Binding-site contacts:
Ligand atom O5 contacts residue HIS1101 of chain 1.C at 4.4 Å.
Ligand atom N2 contacts residue THR1100 of chain 1.C at 3.4 Å (h-bond).
Ligand atom C4 contacts residue HIS1101 of chain 1.C at 4.2 Å.
Ligand atom C3 contacts residue ASN1098 of chain 1.C at 3.8 Å.
Ligand atom C8 contacts residue HIS1101 of chain 1.C at 3.9 Å.
Ligand atom O4 contacts residue HIS1101 of chain 1.C at 3.9 Å.
Ligand atom C6 contacts residue PHE1103 of chain 1.C at 3.6 Å (hydrophobic).
Ligand atom C6 contacts residue HIS1101 of chain 1.C at 3.9 Å.
Ligand atom O6 contacts residue PHE1103 of chain 1.C at 3.8 Å.
Ligand atom C2 contacts residue ASN1098 of chain 1.C at 2.5 Å.
Ligand atom C1 contacts residue HIS1101 of chain 1.C at 4.3 Å.
Ligand atom O5 contacts residue PHE1103 of chain 1.C at 3.5 Å.
Ligand atom C1 contacts residue THR1100 of chain 1.C at 4.1 Å.
Ligand atom O7 contacts residue HIS1101 of chain 1.C at 3.2 Å.
Ligand atom C3 contacts residue THR1100 of chain 1.C at 3.9 Å.
Ligand atom C7 contacts residue HIS1101 of chain 1.C at 3.6 Å.
Ligand atom C8 contacts residue THR1100 of chain 1.C at 4.5 Å.
Ligand atom C2 contacts residue THR1100 of chain 1.C at 4.0 Å.
Ligand atom O5 contacts residue ASN1098 of chain 1.C at 2.4 Å (h-bond).
Ligand atom C5 contacts residue HIS1101 of chain 1.C at 3.5 Å.
Ligand atom C8 contacts residue ASN1098 of chain 1.C at 3.4 Å.
Ligand atom O7 contacts residue ASN1098 of chain 1.C at 3.3 Å (h-bond).
Ligand atom C5 contacts residue PHE1103 of chain 1.C at 3.9 Å (hydrophobic).
Ligand atom C4 contacts residue ASN1098 of chain 1.C at 4.2 Å.
Ligand atom N2 contacts residue ASN1098 of chain 1.C at 2.9 Å (h-bond).
Ligand atom C1 contacts residue PHE1103 of chain 1.C at 4.2 Å (hydrophobic).
Ligand atom C1 contacts residue ASN1098 of chain 1.C at 1.4 Å.
Ligand atom C7 contacts residue THR1100 of chain 1.C at 4.4 Å.
Ligand atom C5 contacts residue ASN1098 of chain 1.C at 3.7 Å.
Ligand atom C7 contacts residue ASN1098 of chain 1.C at 3.3 Å.

Sequence of chain 1.C:
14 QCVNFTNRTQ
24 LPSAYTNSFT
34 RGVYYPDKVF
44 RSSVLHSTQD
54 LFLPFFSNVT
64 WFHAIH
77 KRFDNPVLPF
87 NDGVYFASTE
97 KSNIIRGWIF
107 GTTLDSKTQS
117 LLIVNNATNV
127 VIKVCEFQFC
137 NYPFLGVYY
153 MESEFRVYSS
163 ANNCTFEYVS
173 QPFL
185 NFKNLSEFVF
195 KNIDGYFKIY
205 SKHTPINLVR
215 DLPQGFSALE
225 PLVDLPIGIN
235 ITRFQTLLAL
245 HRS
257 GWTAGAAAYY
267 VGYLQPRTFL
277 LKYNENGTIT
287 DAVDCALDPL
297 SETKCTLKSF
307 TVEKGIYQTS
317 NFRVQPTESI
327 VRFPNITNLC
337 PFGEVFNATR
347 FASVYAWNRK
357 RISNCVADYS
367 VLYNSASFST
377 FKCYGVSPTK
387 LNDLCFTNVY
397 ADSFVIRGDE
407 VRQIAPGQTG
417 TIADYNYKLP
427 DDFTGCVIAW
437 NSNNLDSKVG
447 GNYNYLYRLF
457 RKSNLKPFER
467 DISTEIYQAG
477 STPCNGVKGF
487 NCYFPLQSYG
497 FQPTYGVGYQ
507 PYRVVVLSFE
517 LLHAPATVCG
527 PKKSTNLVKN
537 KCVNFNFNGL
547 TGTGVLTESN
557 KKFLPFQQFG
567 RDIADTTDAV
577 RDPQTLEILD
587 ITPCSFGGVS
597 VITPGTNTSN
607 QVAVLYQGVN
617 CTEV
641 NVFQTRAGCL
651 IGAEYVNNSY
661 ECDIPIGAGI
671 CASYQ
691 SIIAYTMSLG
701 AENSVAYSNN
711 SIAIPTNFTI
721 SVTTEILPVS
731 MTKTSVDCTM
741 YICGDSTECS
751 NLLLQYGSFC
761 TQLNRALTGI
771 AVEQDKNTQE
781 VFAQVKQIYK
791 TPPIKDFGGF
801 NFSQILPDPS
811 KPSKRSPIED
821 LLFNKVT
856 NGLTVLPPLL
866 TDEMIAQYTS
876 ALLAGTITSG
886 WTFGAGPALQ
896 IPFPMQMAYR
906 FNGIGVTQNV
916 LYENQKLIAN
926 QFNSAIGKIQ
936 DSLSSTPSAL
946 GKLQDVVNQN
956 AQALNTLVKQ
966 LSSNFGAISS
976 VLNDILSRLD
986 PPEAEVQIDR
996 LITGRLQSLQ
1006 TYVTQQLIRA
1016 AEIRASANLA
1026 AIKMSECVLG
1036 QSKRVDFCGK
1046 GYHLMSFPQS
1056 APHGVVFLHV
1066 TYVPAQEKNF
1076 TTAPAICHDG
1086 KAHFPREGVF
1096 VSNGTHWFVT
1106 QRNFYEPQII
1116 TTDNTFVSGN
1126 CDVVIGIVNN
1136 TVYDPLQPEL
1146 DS

This small molecule binds to this protein.
Small molecule (SMILES): CC(=O)N[C@H]1[C@H](O[C@H]2[C@H](O)[C@@H](NC(C)=O)CO[C@@H]2CO)O[C@H](CO)[C@@H](O)[C@@H]1O